This protein binds this small molecule.
Small molecule (SMILES): CC(C)c1nc(CN(C)C(=O)N[C@H](C(=O)N[C@@H](Cc2ccccc2)C[C@H](O)[C@@H](N)Cc2ccccc2)C(C)C)cs1

Sequence of chain 1.A:
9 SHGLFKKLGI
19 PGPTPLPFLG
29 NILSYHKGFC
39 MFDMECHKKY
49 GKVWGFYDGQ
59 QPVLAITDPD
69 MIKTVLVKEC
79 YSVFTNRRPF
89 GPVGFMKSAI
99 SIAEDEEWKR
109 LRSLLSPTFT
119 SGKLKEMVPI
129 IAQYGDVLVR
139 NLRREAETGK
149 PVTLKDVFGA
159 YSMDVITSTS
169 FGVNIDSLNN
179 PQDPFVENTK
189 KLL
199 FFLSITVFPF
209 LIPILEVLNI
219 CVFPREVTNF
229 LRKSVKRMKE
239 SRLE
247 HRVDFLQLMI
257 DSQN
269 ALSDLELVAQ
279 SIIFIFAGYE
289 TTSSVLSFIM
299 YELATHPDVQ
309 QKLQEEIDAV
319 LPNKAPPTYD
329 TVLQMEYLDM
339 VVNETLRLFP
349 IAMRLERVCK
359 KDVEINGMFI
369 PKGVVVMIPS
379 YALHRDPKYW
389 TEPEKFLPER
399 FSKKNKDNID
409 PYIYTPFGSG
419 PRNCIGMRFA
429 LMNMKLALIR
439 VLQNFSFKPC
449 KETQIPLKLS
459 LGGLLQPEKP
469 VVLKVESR

Binding-site contacts:
Ligand atom C48 contacts residue ILE281 of chain 1.A at 4.1 Å (hydrophobic).
Ligand atom C64 contacts residue ARG85 of chain 1.A at 4.0 Å.
Ligand atom O41 contacts residue ALA285 of chain 1.A at 3.6 Å.
Ligand atom C32 contacts residue HEM1 of chain 1.B at 4.1 Å.
Ligand atom C33 contacts residue ALA350 of chain 1.A at 3.6 Å (hydrophobic).
Ligand atom C45 contacts residue ILE281 of chain 1.A at 4.0 Å (hydrophobic).
Ligand atom C90 contacts residue ALA350 of chain 1.A at 3.4 Å (hydrophobic).
Ligand atom O61 contacts residue ILE281 of chain 1.A at 3.8 Å.
Ligand atom C34 contacts residue ILE349 of chain 1.A at 4.1 Å (hydrophobic).
Ligand atom C35 contacts residue ILE349 of chain 1.A at 3.7 Å (hydrophobic).
Ligand atom C13 contacts residue ALA285 of chain 1.A at 3.7 Å (hydrophobic).
Ligand atom C26 contacts residue THR289 of chain 1.A at 4.0 Å.
Ligand atom C26 contacts residue HEM1 of chain 1.B at 4.1 Å.
Ligand atom C44 contacts residue PHE284 of chain 1.A at 3.6 Å (hydrophobic).
Ligand atom N11 contacts residue THR289 of chain 1.A at 4.0 Å.
Ligand atom C90 contacts residue GLY461 of chain 1.A at 3.1 Å.
Ligand atom C35 contacts residue ALA350 of chain 1.A at 4.1 Å (hydrophobic).
Ligand atom O41 contacts residue ILE281 of chain 1.A at 4.3 Å.
Ligand atom C68 contacts residue PHE88 of chain 1.A at 3.9 Å (hydrophobic).
Ligand atom N11 contacts residue ALA285 of chain 1.A at 3.9 Å.
Ligand atom C31 contacts residue HEM1 of chain 1.B at 3.7 Å.
Ligand atom C45 contacts residue PHE284 of chain 1.A at 3.7 Å (hydrophobic).
Ligand atom C26 contacts residue ILE349 of chain 1.A at 3.9 Å (hydrophobic).
Ligand atom C28 contacts residue ILE349 of chain 1.A at 4.1 Å (hydrophobic).
Ligand atom C75 contacts residue PHE88 of chain 1.A at 4.2 Å (hydrophobic).
Ligand atom C13 contacts residue HEM1 of chain 1.B at 4.0 Å.
Ligand atom C86 contacts residue ALA350 of chain 1.A at 3.8 Å (hydrophobic).
Ligand atom C32 contacts residue ALA350 of chain 1.A at 3.9 Å (hydrophobic).
Ligand atom C12 contacts residue HEM1 of chain 1.B at 3.1 Å.
Ligand atom O41 contacts residue HEM1 of chain 1.B at 3.4 Å.
Ligand atom C48 contacts residue PHE284 of chain 1.A at 3.2 Å (hydrophobic).
Ligand atom C49 contacts residue PHE284 of chain 1.A at 3.8 Å (hydrophobic).
Ligand atom O61 contacts residue SER99 of chain 1.A at 2.7 Å (h-bond).
Ligand atom N11 contacts residue HEM1 of chain 1.B at 2.1 Å.
Ligand atom C50 contacts residue LEU190 of chain 1.A at 3.8 Å (hydrophobic).
Ligand atom C49 contacts residue LEU190 of chain 1.A at 3.3 Å (hydrophobic).
Ligand atom C85 contacts residue ALA350 of chain 1.A at 3.7 Å (hydrophobic).
Ligand atom C18 contacts residue SER99 of chain 1.A at 3.9 Å.
Ligand atom C52 contacts residue ILE281 of chain 1.A at 4.2 Å (hydrophobic).
Ligand atom C34 contacts residue ALA350 of chain 1.A at 3.6 Å (hydrophobic).